Binding-site contacts:
Ligand atom C1 contacts residue THR61 of chain 1.A at 4.0 Å.
Ligand atom C5 contacts residue THR50 of chain 1.A at 3.9 Å.
Ligand atom O8 contacts residue THR50 of chain 1.A at 3.9 Å.
Ligand atom C10 contacts residue PRO60 of chain 1.A at 4.2 Å (hydrophobic).
Ligand atom C5 contacts residue LYS59 of chain 1.A at 3.9 Å.
Ligand atom C10 contacts residue GLN57 of chain 1.A at 4.3 Å.
Ligand atom C4 contacts residue THR50 of chain 1.A at 4.3 Å.
Ligand atom C11 contacts residue HIS109 of chain 1.E at 4.0 Å.
Ligand atom O9 contacts residue ARG114 of chain 1.E at 2.9 Å (salt-bridge).
Ligand atom C4 contacts residue LYS59 of chain 1.A at 3.5 Å.
Ligand atom C10 contacts residue ALA52 of chain 1.A at 4.0 Å (hydrophobic).
Ligand atom C11 contacts residue PRO60 of chain 1.A at 3.8 Å (hydrophobic).
Ligand atom C11 contacts residue LYS59 of chain 1.A at 3.5 Å.
Ligand atom C6 contacts residue THR50 of chain 1.A at 4.0 Å.
Ligand atom C9 contacts residue ARG114 of chain 1.E at 3.3 Å.
Ligand atom C11 contacts residue ASP58 of chain 1.A at 3.9 Å.
Ligand atom C10 contacts residue VAL51 of chain 1.A at 4.2 Å (hydrophobic).
Ligand atom O10 contacts residue LYS59 of chain 1.A at 2.9 Å (salt-bridge).
Ligand atom O9 contacts residue VAL51 of chain 1.A at 3.0 Å (h-bond).
Ligand atom C10 contacts residue THR50 of chain 1.A at 3.7 Å.
Ligand atom C8 contacts residue VAL51 of chain 1.A at 3.7 Å (hydrophobic).
Ligand atom N5 contacts residue LYS59 of chain 1.A at 3.3 Å (salt-bridge).
Ligand atom C11 contacts residue ALA52 of chain 1.A at 3.6 Å (hydrophobic).
Ligand atom C7 contacts residue VAL51 of chain 1.A at 3.3 Å (hydrophobic).
Ligand atom O1B contacts residue THR61 of chain 1.A at 3.4 Å.
Ligand atom C7 contacts residue THR50 of chain 1.A at 4.2 Å.
Ligand atom O10 contacts residue ASP58 of chain 1.A at 3.9 Å.
Ligand atom C4 contacts residue THR61 of chain 1.A at 3.9 Å.
Ligand atom N5 contacts residue THR50 of chain 1.A at 3.0 Å (h-bond).
Ligand atom C9 contacts residue VAL51 of chain 1.A at 3.1 Å (hydrophobic).
Ligand atom C10 contacts residue LYS59 of chain 1.A at 3.1 Å.
Ligand atom C11 contacts residue THR50 of chain 1.A at 3.5 Å.
Ligand atom C11 contacts residue VAL51 of chain 1.A at 4.0 Å (hydrophobic).
Ligand atom O1A contacts residue THR50 of chain 1.A at 3.9 Å.
Ligand atom O4 contacts residue LYS59 of chain 1.A at 2.5 Å (salt-bridge).
Ligand atom O10 contacts residue ALA52 of chain 1.A at 3.9 Å.
Ligand atom O9 contacts residue THR50 of chain 1.A at 3.5 Å.
Ligand atom O7 contacts residue VAL51 of chain 1.A at 3.5 Å (h-bond).
Ligand atom O7 contacts residue ASN53 of chain 1.A at 3.6 Å (h-bond).
Ligand atom O10 contacts residue GLN57 of chain 1.A at 3.2 Å (h-bond).

A protein and the small-molecule ligand that binds it are described below.
Small molecule (SMILES): CC(=O)N[C@H]1[C@H]([C@H](O)[C@H](O)CO)O[C@@](OC[C@H]2O[C@@H](O)[C@H](O)[C@@H](O)[C@H]2O)(C(=O)O)C[C@@H]1O

Sequence of chain 1.E:
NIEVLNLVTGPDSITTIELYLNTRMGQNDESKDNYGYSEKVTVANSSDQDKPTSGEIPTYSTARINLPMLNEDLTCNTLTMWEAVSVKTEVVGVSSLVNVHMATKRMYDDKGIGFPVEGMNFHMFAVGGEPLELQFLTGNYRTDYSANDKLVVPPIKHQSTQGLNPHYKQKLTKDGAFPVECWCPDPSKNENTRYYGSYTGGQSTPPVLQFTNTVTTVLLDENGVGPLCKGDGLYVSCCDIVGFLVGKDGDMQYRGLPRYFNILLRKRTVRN

Sequence of chain 1.A:
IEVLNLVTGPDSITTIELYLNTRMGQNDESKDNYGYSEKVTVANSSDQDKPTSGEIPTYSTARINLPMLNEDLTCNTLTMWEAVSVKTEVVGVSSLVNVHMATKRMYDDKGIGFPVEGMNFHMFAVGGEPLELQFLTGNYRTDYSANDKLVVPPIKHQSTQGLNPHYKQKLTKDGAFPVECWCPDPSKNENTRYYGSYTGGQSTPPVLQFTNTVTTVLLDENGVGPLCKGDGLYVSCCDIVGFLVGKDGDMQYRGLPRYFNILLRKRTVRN